Sequence of chain 4.C:
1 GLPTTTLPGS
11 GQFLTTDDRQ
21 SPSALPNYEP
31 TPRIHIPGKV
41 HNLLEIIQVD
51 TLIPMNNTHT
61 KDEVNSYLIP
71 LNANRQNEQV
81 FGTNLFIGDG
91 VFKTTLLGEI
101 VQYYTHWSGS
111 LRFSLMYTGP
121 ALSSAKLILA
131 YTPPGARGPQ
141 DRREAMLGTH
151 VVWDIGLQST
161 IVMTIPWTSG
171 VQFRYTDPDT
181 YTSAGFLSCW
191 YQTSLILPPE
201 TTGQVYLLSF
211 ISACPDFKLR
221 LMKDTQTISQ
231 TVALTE

A small-molecule ligand and the protein it binds are described below.
Small molecule (SMILES): Cc1cc(CCCCCCCOc2ccc(C3=N[C@@H](C)CO3)cc2Cl)on1

Sequence of chain 3.C:
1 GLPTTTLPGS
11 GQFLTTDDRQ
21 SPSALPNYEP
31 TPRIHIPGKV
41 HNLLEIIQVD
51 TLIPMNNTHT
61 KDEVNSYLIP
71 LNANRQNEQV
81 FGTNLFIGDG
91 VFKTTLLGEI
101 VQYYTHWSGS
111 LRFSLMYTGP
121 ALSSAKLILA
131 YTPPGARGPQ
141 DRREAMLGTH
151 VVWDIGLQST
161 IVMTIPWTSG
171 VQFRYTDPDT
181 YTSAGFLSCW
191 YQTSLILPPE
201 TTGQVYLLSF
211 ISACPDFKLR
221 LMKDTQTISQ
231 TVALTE

Binding-site contacts:
Ligand atom C4B contacts residue LEU106 of chain 3.A at 3.7 Å (hydrophobic).
Ligand atom C3C contacts residue TYR128 of chain 3.A at 3.6 Å (hydrophobic).
Ligand atom C4C contacts residue TYR152 of chain 3.A at 3.9 Å (hydrophobic).
Ligand atom C31 contacts residue VAL176 of chain 3.A at 3.3 Å (hydrophobic).
Ligand atom C3C contacts residue VAL188 of chain 3.A at 3.3 Å (hydrophobic).
Ligand atom C3 contacts residue PRO174 of chain 3.A at 3.7 Å (hydrophobic).
Ligand atom C5 contacts residue PHE186 of chain 3.A at 3.7 Å (hydrophobic).
Ligand atom N2 contacts residue PRO174 of chain 3.A at 3.7 Å.
Ligand atom C31 contacts residue ALA150 of chain 3.A at 3.5 Å (hydrophobic).
Ligand atom C31 contacts residue PRO174 of chain 3.A at 3.3 Å (hydrophobic).
Ligand atom N3A contacts residue ASN219 of chain 3.A at 3.4 Å (h-bond).
Ligand atom CL1 contacts residue ASN105 of chain 3.A at 3.3 Å.
Ligand atom CL1 contacts residue ILE104 of chain 3.A at 3.6 Å.
Ligand atom N2 contacts residue ALA24 of chain 3.C at 3.1 Å.
Ligand atom C2C contacts residue VAL188 of chain 3.A at 2.8 Å (hydrophobic).
Ligand atom C3B contacts residue LEU106 of chain 3.A at 3.8 Å (hydrophobic).
Ligand atom O1 contacts residue ALA24 of chain 3.C at 3.4 Å.
Ligand atom C3 contacts residue PHE186 of chain 3.A at 3.9 Å (hydrophobic).
Ligand atom C5C contacts residue ILE104 of chain 3.A at 4.0 Å (hydrophobic).
Ligand atom C5A contacts residue CYS199 of chain 3.A at 3.9 Å (hydrophobic).
Ligand atom C6C contacts residue VAL191 of chain 3.A at 3.3 Å (hydrophobic).
Ligand atom C5 contacts residue TYR152 of chain 3.A at 3.6 Å (hydrophobic).
Ligand atom O1 contacts residue PHE186 of chain 3.A at 3.8 Å.
Ligand atom O1 contacts residue TYR152 of chain 3.A at 3.9 Å.
Ligand atom C7C contacts residue TYR128 of chain 3.A at 3.5 Å (hydrophobic).
Ligand atom C4A contacts residue ASN198 of chain 3.A at 3.9 Å.
Ligand atom N2 contacts residue PHE186 of chain 3.A at 4.0 Å.
Ligand atom CL1 contacts residue MET221 of chain 3.A at 3.8 Å.
Ligand atom C5C contacts residue TYR128 of chain 3.A at 3.7 Å (hydrophobic).
Ligand atom C4 contacts residue PHE186 of chain 3.A at 3.7 Å (hydrophobic).
Ligand atom CM1 contacts residue CYS199 of chain 3.A at 3.8 Å (hydrophobic).
Ligand atom C3B contacts residue TYR197 of chain 3.A at 3.3 Å (hydrophobic).
Ligand atom C4 contacts residue TYR152 of chain 3.A at 3.7 Å (hydrophobic).
Ligand atom C1C contacts residue TYR152 of chain 3.A at 3.9 Å (hydrophobic).
Ligand atom C2B contacts residue TYR197 of chain 3.A at 3.3 Å (hydrophobic).
Ligand atom O1B contacts residue MET221 of chain 3.A at 3.8 Å.
Ligand atom C5A contacts residue VAL122 of chain 3.A at 3.9 Å (hydrophobic).
Ligand atom O1A contacts residue VAL122 of chain 3.A at 4.0 Å.
Ligand atom C31 contacts residue SER175 of chain 3.A at 3.5 Å.
Ligand atom O1 contacts residue VAL188 of chain 3.A at 3.8 Å.

Sequence of chain 3.A:
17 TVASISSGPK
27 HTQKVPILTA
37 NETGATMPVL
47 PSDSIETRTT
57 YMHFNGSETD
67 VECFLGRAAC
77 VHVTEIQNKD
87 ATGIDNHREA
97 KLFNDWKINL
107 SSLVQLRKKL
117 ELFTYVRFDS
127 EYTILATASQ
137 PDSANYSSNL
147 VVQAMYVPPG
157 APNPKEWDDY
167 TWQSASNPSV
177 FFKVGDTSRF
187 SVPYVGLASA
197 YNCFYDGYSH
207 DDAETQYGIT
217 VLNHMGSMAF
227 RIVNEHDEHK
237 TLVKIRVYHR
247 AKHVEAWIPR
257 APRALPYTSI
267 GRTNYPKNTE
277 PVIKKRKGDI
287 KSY